A protein and the small-molecule ligand that binds it are described below.
Small molecule (SMILES): OC[C@H]1O[C@@H](O)[C@H](O)[C@@H](O)[C@H]1O

Sequence of chain 1.A:
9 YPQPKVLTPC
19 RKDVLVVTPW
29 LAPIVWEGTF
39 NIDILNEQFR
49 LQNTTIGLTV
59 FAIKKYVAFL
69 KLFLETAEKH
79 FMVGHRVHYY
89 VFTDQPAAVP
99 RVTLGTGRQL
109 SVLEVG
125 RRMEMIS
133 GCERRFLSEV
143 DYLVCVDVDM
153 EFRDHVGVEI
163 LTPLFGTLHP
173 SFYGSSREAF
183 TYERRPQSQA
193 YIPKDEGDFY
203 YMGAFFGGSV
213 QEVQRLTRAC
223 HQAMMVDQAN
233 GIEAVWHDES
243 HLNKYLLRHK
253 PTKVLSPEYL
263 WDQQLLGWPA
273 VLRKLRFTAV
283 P

Binding-site contacts:
Ligand atom O6 contacts residue TRP238 of chain 1.A at 3.3 Å (h-bond).
Ligand atom O4 contacts residue GLU241 of chain 1.A at 2.6 Å (salt-bridge).
Ligand atom C4 contacts residue HIS171 of chain 1.A at 3.7 Å.
Ligand atom O3 contacts residue MET204 of chain 1.A at 3.9 Å.
Ligand atom O6 contacts residue TYR202 of chain 1.A at 4.3 Å.
Ligand atom C6 contacts residue PHE174 of chain 1.A at 4.2 Å (hydrophobic).
Ligand atom O6 contacts residue PHE174 of chain 1.A at 3.6 Å.
Ligand atom C4 contacts residue GLU241 of chain 1.A at 3.5 Å.
Ligand atom C5 contacts residue HIS171 of chain 1.A at 3.7 Å.
Ligand atom C5 contacts residue TRP238 of chain 1.A at 3.6 Å (hydrophobic).
Ligand atom C1 contacts residue HIS171 of chain 1.A at 3.8 Å.
Ligand atom O5 contacts residue HIS171 of chain 1.A at 3.0 Å (h-bond).
Ligand atom O3 contacts residue TRP238 of chain 1.A at 4.3 Å.
Ligand atom C6 contacts residue TRP238 of chain 1.A at 3.5 Å (hydrophobic).
Ligand atom C2 contacts residue HIS171 of chain 1.A at 3.8 Å.
Ligand atom C6 contacts residue TYR202 of chain 1.A at 3.7 Å (hydrophobic).
Ligand atom O5 contacts residue PHE174 of chain 1.A at 4.2 Å.
Ligand atom O6 contacts residue THR183 of chain 1.A at 2.7 Å (h-bond).
Ligand atom O1 contacts residue SER173 of chain 1.A at 3.9 Å.
Ligand atom O4 contacts residue HIS171 of chain 1.A at 2.8 Å (h-bond).
Ligand atom C3 contacts residue HIS171 of chain 1.A at 4.3 Å.
Ligand atom O4 contacts residue MET204 of chain 1.A at 4.0 Å.
Ligand atom C5 contacts residue GLU241 of chain 1.A at 4.1 Å.
Ligand atom C3 contacts residue TRP238 of chain 1.A at 3.7 Å (hydrophobic).
Ligand atom O1 contacts residue HIS171 of chain 1.A at 3.6 Å.
Ligand atom C6 contacts residue THR183 of chain 1.A at 3.4 Å.
Ligand atom C2 contacts residue MET204 of chain 1.A at 4.4 Å (hydrophobic).
Ligand atom C6 contacts residue HIS171 of chain 1.A at 3.8 Å.
Ligand atom C4 contacts residue TRP238 of chain 1.A at 3.6 Å (hydrophobic).
Ligand atom C6 contacts residue GLU241 of chain 1.A at 3.4 Å.